Binding-site contacts:
Ligand atom O1 contacts residue TYR29 of chain 1.B at 4.3 Å.
Ligand atom C4 contacts residue LEU370 of chain 1.B at 4.4 Å (hydrophobic).
Ligand atom C4 contacts residue TYR29 of chain 1.B at 4.1 Å (hydrophobic).
Ligand atom C5 contacts residue LEU370 of chain 1.B at 4.1 Å (hydrophobic).
Ligand atom C3 contacts residue HIS26 of chain 1.B at 4.4 Å.
Ligand atom C6 contacts residue TYR29 of chain 1.B at 3.6 Å (hydrophobic).
Ligand atom O3 contacts residue HIS26 of chain 1.B at 3.2 Å.
Ligand atom O4 contacts residue VAL374 of chain 1.B at 3.8 Å.
Ligand atom O4 contacts residue THR372 of chain 1.B at 3.8 Å.
Ligand atom C2 contacts residue TYR29 of chain 1.B at 4.1 Å (hydrophobic).
Ligand atom O4 contacts residue LEU370 of chain 1.B at 4.0 Å.
Ligand atom C1 contacts residue TYR29 of chain 1.B at 4.4 Å (hydrophobic).
Ligand atom O4 contacts residue HIS26 of chain 1.B at 4.2 Å.
Ligand atom O5 contacts residue TYR29 of chain 1.B at 3.5 Å.
Ligand atom C1 contacts residue LEU370 of chain 1.B at 4.3 Å (hydrophobic).
Ligand atom C4 contacts residue VAL374 of chain 1.B at 3.9 Å (hydrophobic).
Ligand atom C6 contacts residue VAL374 of chain 1.B at 3.9 Å (hydrophobic).
Ligand atom C5 contacts residue TYR29 of chain 1.B at 4.0 Å (hydrophobic).
Ligand atom O6 contacts residue TYR29 of chain 1.B at 4.0 Å.
Ligand atom C3 contacts residue LEU370 of chain 1.B at 4.0 Å (hydrophobic).
Ligand atom O4 contacts residue SER369 of chain 1.B at 3.5 Å (h-bond).

Sequence of chain 1.B:
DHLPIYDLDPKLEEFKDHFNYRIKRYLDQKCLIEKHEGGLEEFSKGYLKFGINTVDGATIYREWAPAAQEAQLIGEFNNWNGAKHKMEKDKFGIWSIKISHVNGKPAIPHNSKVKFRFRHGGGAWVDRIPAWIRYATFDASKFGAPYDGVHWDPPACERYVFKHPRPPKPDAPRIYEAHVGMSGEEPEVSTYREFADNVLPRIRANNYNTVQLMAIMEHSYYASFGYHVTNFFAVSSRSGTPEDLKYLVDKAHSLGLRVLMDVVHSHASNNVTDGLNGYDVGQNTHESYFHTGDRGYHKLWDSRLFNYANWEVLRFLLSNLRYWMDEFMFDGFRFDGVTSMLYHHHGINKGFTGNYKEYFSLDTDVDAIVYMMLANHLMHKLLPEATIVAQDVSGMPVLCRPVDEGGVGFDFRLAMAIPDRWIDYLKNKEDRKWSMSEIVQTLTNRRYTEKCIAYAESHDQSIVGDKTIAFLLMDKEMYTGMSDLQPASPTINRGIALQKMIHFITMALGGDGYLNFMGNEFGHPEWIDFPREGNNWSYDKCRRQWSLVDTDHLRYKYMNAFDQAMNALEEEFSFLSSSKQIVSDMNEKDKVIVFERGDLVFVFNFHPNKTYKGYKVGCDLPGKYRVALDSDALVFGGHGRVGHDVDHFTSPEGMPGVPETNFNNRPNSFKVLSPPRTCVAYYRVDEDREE

The protein below binds the small molecule below.
Small molecule (SMILES): OC[C@H]1O[C@@H](O)[C@H](O)[C@@H](O)[C@@H]1O